This protein binds this small molecule.
Small molecule (SMILES): CC[C@H](C)[C@H](N)C(=O)NCC(=O)N1CCC[C@H]1C(=O)NCC(=O)N[C@@H](CCCN=C(N)N)C(=O)N[C@@H](C)C(=O)N[C@@H](Cc1ccccc1)C(=O)N[C@@H](Cc1ccc(O)cc1)C(=O)N[C@@H](C)C(=O)O

Binding-site contacts:
Ligand atom O contacts residue ARG66 of chain 1.A at 2.8 Å (salt-bridge).
Ligand atom OXT contacts residue LYS146 of chain 1.A at 2.6 Å (salt-bridge).
Ligand atom NH2 contacts residue ASP77 of chain 1.A at 2.9 Å (salt-bridge).
Ligand atom O contacts residue LYS146 of chain 1.A at 3.2 Å (salt-bridge).
Ligand atom CD1 contacts residue TYR159 of chain 1.A at 3.4 Å (hydrophobic).
Ligand atom O contacts residue TYR84 of chain 1.A at 2.9 Å (h-bond).
Ligand atom O contacts residue THR143 of chain 1.A at 2.5 Å (h-bond).
Ligand atom CB contacts residue ASP77 of chain 1.A at 3.2 Å.
Ligand atom CD2 contacts residue VAL76 of chain 1.A at 3.5 Å (hydrophobic).
Ligand atom N contacts residue TYR159 of chain 1.A at 3.5 Å (h-bond).
Ligand atom O contacts residue TRP114 of chain 1.A at 3.4 Å.
Ligand atom O contacts residue ASN70 of chain 1.A at 2.9 Å (h-bond).
Ligand atom N contacts residue ASN70 of chain 1.A at 2.7 Å (h-bond).
Ligand atom CA contacts residue ARG66 of chain 1.A at 3.3 Å.
Ligand atom N contacts residue ASP77 of chain 1.A at 2.6 Å (salt-bridge).
Ligand atom CZ contacts residue ASP77 of chain 1.A at 3.3 Å.
Ligand atom CB contacts residue ARG155 of chain 1.A at 3.3 Å.
Ligand atom O contacts residue TRP147 of chain 1.A at 2.7 Å (h-bond).
Ligand atom CA contacts residue GLU63 of chain 1.A at 3.4 Å.
Ligand atom C contacts residue TYR159 of chain 1.A at 3.4 Å (hydrophobic).
Ligand atom CA contacts residue TYR7 of chain 1.A at 3.4 Å (hydrophobic).
Ligand atom N contacts residue TYR171 of chain 1.A at 2.8 Å (h-bond).
Ligand atom N contacts residue TRP167 of chain 1.A at 3.5 Å.
Ligand atom O contacts residue TYR159 of chain 1.A at 2.8 Å (h-bond).
Ligand atom CG contacts residue TRP97 of chain 1.A at 3.3 Å (hydrophobic).
Ligand atom C contacts residue ARG66 of chain 1.A at 3.4 Å.
Ligand atom N contacts residue ARG66 of chain 1.A at 3.4 Å (salt-bridge).
Ligand atom C contacts residue TYR7 of chain 1.A at 3.1 Å (hydrophobic).
Ligand atom NH1 contacts residue ASP77 of chain 1.A at 2.9 Å (salt-bridge).
Ligand atom CB contacts residue ASN70 of chain 1.A at 3.3 Å.
Ligand atom O contacts residue TYR159 of chain 1.A at 3.4 Å.
Ligand atom CD1 contacts residue GLU163 of chain 1.A at 3.2 Å.
Ligand atom N contacts residue TYR7 of chain 1.A at 3.4 Å (h-bond).
Ligand atom CG contacts residue ASN70 of chain 1.A at 3.2 Å.
Ligand atom N contacts residue GLU63 of chain 1.A at 2.9 Å (salt-bridge).
Ligand atom OXT contacts residue TYR84 of chain 1.A at 3.5 Å (h-bond).
Ligand atom CB contacts residue TRP97 of chain 1.A at 3.3 Å (hydrophobic).
Ligand atom O contacts residue ARG66 of chain 1.A at 3.2 Å.
Ligand atom C contacts residue LYS146 of chain 1.A at 3.1 Å.
Ligand atom O contacts residue TYR7 of chain 1.A at 3.3 Å.

Sequence of chain 1.A:
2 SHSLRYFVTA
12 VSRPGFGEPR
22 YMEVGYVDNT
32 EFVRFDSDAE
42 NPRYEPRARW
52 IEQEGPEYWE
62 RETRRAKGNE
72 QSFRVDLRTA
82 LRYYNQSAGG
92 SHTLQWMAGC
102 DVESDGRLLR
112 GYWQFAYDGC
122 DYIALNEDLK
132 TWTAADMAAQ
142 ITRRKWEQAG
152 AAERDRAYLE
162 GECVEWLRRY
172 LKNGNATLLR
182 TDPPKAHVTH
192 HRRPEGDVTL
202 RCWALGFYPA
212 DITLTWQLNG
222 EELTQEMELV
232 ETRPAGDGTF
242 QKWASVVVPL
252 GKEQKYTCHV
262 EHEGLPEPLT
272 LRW